Binding-site contacts:
Ligand atom OXT contacts residue TYR84 of chain 1.A at 2.7 Å (h-bond).
Ligand atom CE2 contacts residue PRO93 of chain 1.D at 3.4 Å (hydrophobic).
Ligand atom O contacts residue VAL94 of chain 1.E at 3.2 Å (h-bond).
Ligand atom SD contacts residue SER95 of chain 1.D at 3.3 Å.
Ligand atom CE3 contacts residue TYR30 of chain 1.D at 3.4 Å (hydrophobic).
Ligand atom N contacts residue TYR7 of chain 1.A at 2.8 Å (h-bond).
Ligand atom CA contacts residue ASP77 of chain 1.A at 3.4 Å.
Ligand atom N contacts residue ASP77 of chain 1.A at 3.0 Å (salt-bridge).
Ligand atom OXT contacts residue THR143 of chain 1.A at 2.7 Å (h-bond).
Ligand atom CG contacts residue GLU63 of chain 1.A at 3.4 Å.
Ligand atom C contacts residue TYR7 of chain 1.A at 3.3 Å (hydrophobic).
Ligand atom CZ2 contacts residue PRO93 of chain 1.D at 3.3 Å (hydrophobic).
Ligand atom OG contacts residue GLU63 of chain 1.A at 2.9 Å (salt-bridge).
Ligand atom CE contacts residue TYR99 of chain 1.D at 3.4 Å (hydrophobic).
Ligand atom O contacts residue LYS66 of chain 1.A at 2.8 Å (salt-bridge).
Ligand atom OG contacts residue LYS66 of chain 1.A at 2.9 Å (salt-bridge).
Ligand atom C contacts residue VAL94 of chain 1.E at 3.4 Å (hydrophobic).
Ligand atom OG1 contacts residue ASN96 of chain 1.E at 2.8 Å (h-bond).
Ligand atom N contacts residue TYR99 of chain 1.A at 2.8 Å (h-bond).
Ligand atom CA contacts residue TYR7 of chain 1.A at 3.2 Å (hydrophobic).
Ligand atom O contacts residue GLY95 of chain 1.E at 3.2 Å.
Ligand atom N contacts residue GLU63 of chain 1.A at 2.8 Å (salt-bridge).
Ligand atom O contacts residue TYR159 of chain 1.A at 2.7 Å (h-bond).
Ligand atom OE1 contacts residue ASN26 of chain 1.E at 3.0 Å (h-bond).
Ligand atom N contacts residue TYR171 of chain 1.A at 2.8 Å (h-bond).
Ligand atom O contacts residue LYS146 of chain 1.A at 2.8 Å (salt-bridge).
Ligand atom CD1 contacts residue MET45 of chain 1.A at 3.3 Å (hydrophobic).
Ligand atom OE1 contacts residue GLU28 of chain 1.E at 3.0 Å (salt-bridge).
Ligand atom NE1 contacts residue PRO93 of chain 1.D at 2.8 Å (h-bond).
Ligand atom CG contacts residue TYR30 of chain 1.D at 3.4 Å (hydrophobic).
Ligand atom CA contacts residue VAL94 of chain 1.E at 3.1 Å (hydrophobic).
Ligand atom O contacts residue TYR99 of chain 1.D at 2.7 Å (h-bond).
Ligand atom CD2 contacts residue TYR99 of chain 1.A at 3.4 Å (hydrophobic).
Ligand atom CB contacts residue TYR99 of chain 1.A at 3.2 Å (hydrophobic).
Ligand atom CE3 contacts residue VAL94 of chain 1.E at 3.4 Å (hydrophobic).
Ligand atom SD contacts residue THR94 of chain 1.D at 3.4 Å (h-bond).
Ligand atom O contacts residue HIS70 of chain 1.A at 3.1 Å.
Ligand atom CB contacts residue TYR30 of chain 1.D at 3.4 Å (hydrophobic).
Ligand atom N contacts residue VAL94 of chain 1.E at 2.9 Å (h-bond).
Ligand atom O contacts residue TRP147 of chain 1.A at 2.9 Å (h-bond).

Sequence of chain 1.A:
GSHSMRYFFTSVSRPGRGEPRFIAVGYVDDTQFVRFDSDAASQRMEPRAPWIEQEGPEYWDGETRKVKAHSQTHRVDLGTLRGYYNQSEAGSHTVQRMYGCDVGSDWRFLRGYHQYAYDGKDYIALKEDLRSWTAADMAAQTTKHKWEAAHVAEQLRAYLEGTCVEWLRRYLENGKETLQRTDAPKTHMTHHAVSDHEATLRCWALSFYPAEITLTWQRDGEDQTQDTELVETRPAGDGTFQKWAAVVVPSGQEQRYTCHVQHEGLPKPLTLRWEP

Sequence of chain 1.D:
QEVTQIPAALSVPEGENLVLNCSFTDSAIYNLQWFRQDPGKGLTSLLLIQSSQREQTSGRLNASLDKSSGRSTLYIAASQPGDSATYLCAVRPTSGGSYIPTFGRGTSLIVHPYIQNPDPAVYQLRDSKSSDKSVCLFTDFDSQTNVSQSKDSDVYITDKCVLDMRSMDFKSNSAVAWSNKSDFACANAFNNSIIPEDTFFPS

Sequence of chain 1.E:
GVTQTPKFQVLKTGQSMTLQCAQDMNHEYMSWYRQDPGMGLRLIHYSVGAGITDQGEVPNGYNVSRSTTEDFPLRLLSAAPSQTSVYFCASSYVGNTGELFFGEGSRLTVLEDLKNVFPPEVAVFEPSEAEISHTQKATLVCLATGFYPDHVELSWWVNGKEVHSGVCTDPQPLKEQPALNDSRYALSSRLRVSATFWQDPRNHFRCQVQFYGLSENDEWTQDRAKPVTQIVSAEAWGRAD

This protein binds this small molecule.
Small molecule (SMILES): CC[C@H](C)[C@H](NC(=O)[C@H](CC1=CN=C2C=CC=CC12)NC(=O)[C@H](CCSC)NC(=O)[C@H](CC(C)C)NC(=O)[C@H](CC(C)C)NC(=O)[C@@H](N)CO)C(=O)N[C@H](C(=O)N[C@@H](CCC(N)=O)C(=O)N[C@H](C(=O)O)C(C)C)[C@@H](C)O